Binding-site contacts:
Ligand atom O2 contacts residue SER154 of chain 1.E at 2.5 Å (h-bond).
Ligand atom C5 contacts residue VAL116 of chain 1.D at 3.4 Å (hydrophobic).
Ligand atom C8 contacts residue TRP155 of chain 1.E at 2.8 Å (hydrophobic).
Ligand atom C21 contacts residue PHE152 of chain 1.E at 3.6 Å (hydrophobic).
Ligand atom C21 contacts residue TYR101 of chain 1.E at 3.8 Å (hydrophobic).
Ligand atom C14 contacts residue TRP155 of chain 1.E at 3.6 Å (hydrophobic).
Ligand atom C20 contacts residue THR99 of chain 1.E at 3.3 Å.
Ligand atom C7 contacts residue CYS199 of chain 1.E at 3.6 Å (hydrophobic).
Ligand atom C19 contacts residue TYR196 of chain 1.E at 3.3 Å (hydrophobic).
Ligand atom C21 contacts residue GLY153 of chain 1.E at 3.4 Å.
Ligand atom C10 contacts residue TYR196 of chain 1.E at 3.4 Å (hydrophobic).
Ligand atom C12 contacts residue TRP155 of chain 1.E at 3.6 Å (hydrophobic).
Ligand atom N1 contacts residue TRP155 of chain 1.E at 3.1 Å (h-bond).
Ligand atom C22 contacts residue TRP155 of chain 1.E at 3.5 Å (hydrophobic).
Ligand atom C6 contacts residue MET124 of chain 1.D at 3.3 Å (hydrophobic).
Ligand atom C6 contacts residue VAL116 of chain 1.D at 3.4 Å (hydrophobic).
Ligand atom C4 contacts residue CYS199 of chain 1.E at 3.4 Å (hydrophobic).
Ligand atom C9 contacts residue TRP155 of chain 1.E at 3.5 Å (hydrophobic).
Ligand atom C10 contacts residue ASP205 of chain 1.E at 3.6 Å.
Ligand atom C9 contacts residue CYS198 of chain 1.E at 3.7 Å (hydrophobic).
Ligand atom O1 contacts residue ILE126 of chain 1.D at 3.7 Å.
Ligand atom C15 contacts residue ILE126 of chain 1.D at 3.8 Å (hydrophobic).
Ligand atom C21 contacts residue LYS151 of chain 1.E at 3.8 Å.
Ligand atom O2 contacts residue TYR203 of chain 1.E at 3.5 Å.
Ligand atom O1 contacts residue TRP155 of chain 1.E at 3.5 Å.
Ligand atom O1 contacts residue VAL156 of chain 1.E at 3.7 Å.
Ligand atom C15 contacts residue TYR63 of chain 1.D at 3.7 Å (hydrophobic).
Ligand atom C20 contacts residue GLY153 of chain 1.E at 3.6 Å.
Ligand atom O2 contacts residue TRP155 of chain 1.E at 2.9 Å (h-bond).
Ligand atom C5 contacts residue MET124 of chain 1.D at 3.4 Å (hydrophobic).
Ligand atom C4 contacts residue TYR203 of chain 1.E at 3.5 Å (hydrophobic).
Ligand atom C22 contacts residue TYR203 of chain 1.E at 3.4 Å (hydrophobic).
Ligand atom C3 contacts residue TRP155 of chain 1.E at 3.6 Å (hydrophobic).
Ligand atom C18 contacts residue TRP155 of chain 1.E at 3.7 Å (hydrophobic).
Ligand atom C20 contacts residue TYR101 of chain 1.E at 3.7 Å (hydrophobic).
Ligand atom C16 contacts residue SER154 of chain 1.E at 3.7 Å.
Ligand atom C7 contacts residue MET124 of chain 1.D at 3.5 Å (hydrophobic).
Ligand atom C13 contacts residue TRP155 of chain 1.E at 3.6 Å (hydrophobic).
Ligand atom C8 contacts residue TYR203 of chain 1.E at 3.8 Å (hydrophobic).
Ligand atom C12 contacts residue ILE126 of chain 1.D at 3.7 Å (hydrophobic).

The protein below binds the small molecule below.
Small molecule (SMILES): CN1[C@@H](C[C@@H](O)c2ccccc2)CCC[C@H]1CC(=O)c1ccccc1

Sequence of chain 1.D:
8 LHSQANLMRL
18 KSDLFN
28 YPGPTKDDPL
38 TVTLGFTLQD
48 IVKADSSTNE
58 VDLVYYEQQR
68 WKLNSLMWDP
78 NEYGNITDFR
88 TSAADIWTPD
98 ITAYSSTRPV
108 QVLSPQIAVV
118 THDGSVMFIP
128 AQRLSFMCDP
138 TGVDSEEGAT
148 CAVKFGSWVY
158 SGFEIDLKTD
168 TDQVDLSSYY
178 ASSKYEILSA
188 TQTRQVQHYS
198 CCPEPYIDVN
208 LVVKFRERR

Sequence of chain 1.E:
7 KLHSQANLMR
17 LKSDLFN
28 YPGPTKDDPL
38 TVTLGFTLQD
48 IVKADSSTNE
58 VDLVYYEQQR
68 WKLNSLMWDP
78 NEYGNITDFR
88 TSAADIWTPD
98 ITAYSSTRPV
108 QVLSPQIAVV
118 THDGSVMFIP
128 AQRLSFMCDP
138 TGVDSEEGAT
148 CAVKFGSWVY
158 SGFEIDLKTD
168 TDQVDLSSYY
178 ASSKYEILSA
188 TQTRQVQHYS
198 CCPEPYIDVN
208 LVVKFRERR